This small molecule binds to this protein.
Small molecule (SMILES): CCC(=O)Nc1nc(-c2ccc(Cl)cc2)cs1

Sequence of chain 1.C:
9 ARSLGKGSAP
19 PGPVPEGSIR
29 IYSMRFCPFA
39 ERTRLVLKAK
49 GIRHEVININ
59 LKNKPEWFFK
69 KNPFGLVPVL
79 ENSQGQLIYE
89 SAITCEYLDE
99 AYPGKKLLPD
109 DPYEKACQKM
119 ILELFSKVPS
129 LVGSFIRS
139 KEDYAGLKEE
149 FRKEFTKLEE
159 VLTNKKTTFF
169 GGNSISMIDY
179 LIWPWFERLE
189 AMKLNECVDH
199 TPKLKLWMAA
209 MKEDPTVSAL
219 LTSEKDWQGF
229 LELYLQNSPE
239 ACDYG

Binding-site contacts:
Ligand atom C7 contacts residue PHE228 of chain 1.C at 3.5 Å (hydrophobic).
Ligand atom C9 contacts residue MET190 of chain 1.C at 3.9 Å (hydrophobic).
Ligand atom C8 contacts residue ARG186 of chain 1.C at 3.5 Å.
Ligand atom C10 contacts residue VAL130 of chain 1.C at 4.0 Å (hydrophobic).
Ligand atom O contacts residue CYS35 of chain 1.C at 3.4 Å (h-bond).
Ligand atom C5 contacts residue ARG186 of chain 1.C at 3.9 Å.
Ligand atom C4 contacts residue PRO36 of chain 1.C at 3.6 Å (hydrophobic).
Ligand atom C contacts residue VAL75 of chain 1.C at 3.8 Å (hydrophobic).
Ligand atom CL contacts residue LEU229 of chain 1.C at 3.6 Å.
Ligand atom C1 contacts residue MET32 of chain 1.C at 3.7 Å (hydrophobic).
Ligand atom C8 contacts residue LEU229 of chain 1.C at 3.8 Å (hydrophobic).
Ligand atom N contacts residue TYR232 of chain 1.C at 3.5 Å (h-bond).
Ligand atom C7 contacts residue TRP225 of chain 1.C at 3.6 Å (hydrophobic).
Ligand atom O contacts residue PHE37 of chain 1.C at 3.6 Å.
Ligand atom C9 contacts residue LEU229 of chain 1.C at 3.9 Å (hydrophobic).
Ligand atom CL contacts residue ARG186 of chain 1.C at 3.6 Å.
Ligand atom C7 contacts residue ARG186 of chain 1.C at 3.5 Å.
Ligand atom C6 contacts residue PHE34 of chain 1.C at 3.5 Å (hydrophobic).
Ligand atom N1 contacts residue PHE34 of chain 1.C at 3.8 Å.
Ligand atom S contacts residue PRO36 of chain 1.C at 3.7 Å.
Ligand atom S contacts residue TYR232 of chain 1.C at 3.8 Å.
Ligand atom C contacts residue LEU59 of chain 1.C at 3.9 Å (hydrophobic).
Ligand atom C3 contacts residue TYR232 of chain 1.C at 3.3 Å (hydrophobic).
Ligand atom C9 contacts residue ILE134 of chain 1.C at 4.0 Å (hydrophobic).
Ligand atom C contacts residue CYS35 of chain 1.C at 1.8 Å (hydrophobic).
Ligand atom C9 contacts residue ARG186 of chain 1.C at 3.7 Å.
Ligand atom N1 contacts residue PRO36 of chain 1.C at 3.4 Å.
Ligand atom N1 contacts residue TYR232 of chain 1.C at 3.7 Å.
Ligand atom C4 contacts residue TYR232 of chain 1.C at 3.9 Å (hydrophobic).
Ligand atom C10 contacts residue ARG186 of chain 1.C at 3.9 Å.
Ligand atom N contacts residue CYS35 of chain 1.C at 3.7 Å.
Ligand atom C6 contacts residue ARG186 of chain 1.C at 3.4 Å.
Ligand atom C1 contacts residue CYS35 of chain 1.C at 2.8 Å (hydrophobic).
Ligand atom N contacts residue PRO36 of chain 1.C at 3.7 Å.
Ligand atom C2 contacts residue CYS35 of chain 1.C at 3.1 Å (hydrophobic).
Ligand atom C3 contacts residue PRO36 of chain 1.C at 3.4 Å (hydrophobic).
Ligand atom CL contacts residue TRP225 of chain 1.C at 3.8 Å.
Ligand atom C6 contacts residue PHE228 of chain 1.C at 3.2 Å (hydrophobic).
Ligand atom CL contacts residue ALA189 of chain 1.C at 3.8 Å.
Ligand atom C11 contacts residue PRO36 of chain 1.C at 3.8 Å (hydrophobic).